This small molecule binds to this protein.
Small molecule (SMILES): O=c1c(-c2cccc(C(F)(F)F)c2)c([O-])[n+](Cc2cncnc2)c2ccccn12

Sequence of chain 1.D:
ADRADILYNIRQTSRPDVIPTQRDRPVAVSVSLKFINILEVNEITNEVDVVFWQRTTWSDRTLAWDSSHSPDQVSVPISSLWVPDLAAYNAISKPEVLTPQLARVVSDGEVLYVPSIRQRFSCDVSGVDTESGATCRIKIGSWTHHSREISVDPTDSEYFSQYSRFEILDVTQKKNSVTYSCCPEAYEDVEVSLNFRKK

Sequence of chain 1.E:
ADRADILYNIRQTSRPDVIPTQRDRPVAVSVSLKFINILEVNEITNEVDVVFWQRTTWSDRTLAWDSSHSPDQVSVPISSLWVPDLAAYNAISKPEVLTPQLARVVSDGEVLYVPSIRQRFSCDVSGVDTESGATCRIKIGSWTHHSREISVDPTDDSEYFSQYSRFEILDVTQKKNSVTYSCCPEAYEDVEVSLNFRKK

Binding-site contacts:
Ligand atom C13 contacts residue TRP143 of chain 1.D at 3.3 Å (hydrophobic).
Ligand atom C9 contacts residue VAL114 of chain 1.E at 3.9 Å (hydrophobic).
Ligand atom N1 contacts residue TYR185 of chain 1.D at 3.5 Å.
Ligand atom C6 contacts residue CYS187 of chain 1.D at 3.9 Å (hydrophobic).
Ligand atom C12 contacts residue TYR185 of chain 1.D at 3.1 Å (hydrophobic).
Ligand atom F1 contacts residue THR57 of chain 1.E at 3.2 Å.
Ligand atom C5 contacts residue ARG55 of chain 1.E at 3.6 Å.
Ligand atom C4 contacts residue ARG55 of chain 1.E at 3.8 Å.
Ligand atom N4 contacts residue LEU112 of chain 1.E at 3.6 Å (h-bond).
Ligand atom C17 contacts residue TRP143 of chain 1.D at 3.7 Å (hydrophobic).
Ligand atom N4 contacts residue ARG104 of chain 1.E at 3.0 Å.
Ligand atom C3 contacts residue VAL114 of chain 1.E at 3.9 Å (hydrophobic).
Ligand atom C11 contacts residue TRP53 of chain 1.E at 3.8 Å (hydrophobic).
Ligand atom C16 contacts residue TRP143 of chain 1.D at 3.5 Å (hydrophobic).
Ligand atom C3 contacts residue ARG55 of chain 1.E at 3.9 Å.
Ligand atom N3 contacts residue VAL114 of chain 1.E at 3.8 Å.
Ligand atom C18 contacts residue TRP143 of chain 1.D at 3.4 Å (hydrophobic).
Ligand atom N2 contacts residue TYR185 of chain 1.D at 3.9 Å.
Ligand atom C13 contacts residue TYR185 of chain 1.D at 3.5 Å (hydrophobic).
Ligand atom F3 contacts residue THR57 of chain 1.E at 3.6 Å.
Ligand atom C14 contacts residue TYR185 of chain 1.D at 3.7 Å (hydrophobic).
Ligand atom O2 contacts residue TRP53 of chain 1.E at 3.8 Å.
Ligand atom C10 contacts residue TYR185 of chain 1.D at 3.6 Å (hydrophobic).
Ligand atom C12 contacts residue TRP143 of chain 1.D at 3.5 Å (hydrophobic).
Ligand atom C1 contacts residue THR57 of chain 1.E at 3.7 Å.
Ligand atom C19 contacts residue THR144 of chain 1.D at 3.9 Å.
Ligand atom N3 contacts residue THR144 of chain 1.D at 3.6 Å.
Ligand atom C18 contacts residue VAL114 of chain 1.E at 3.9 Å (hydrophobic).
Ligand atom C19 contacts residue ARG104 of chain 1.E at 3.9 Å.
Ligand atom C19 contacts residue LEU112 of chain 1.E at 3.3 Å (hydrophobic).
Ligand atom C11 contacts residue TRP143 of chain 1.D at 3.4 Å (hydrophobic).
Ligand atom C11 contacts residue TYR185 of chain 1.D at 3.2 Å (hydrophobic).
Ligand atom O2 contacts residue ARG55 of chain 1.E at 2.8 Å (salt-bridge).
Ligand atom F3 contacts residue ARG55 of chain 1.E at 3.4 Å.
Ligand atom C6 contacts residue ARG55 of chain 1.E at 3.6 Å.
Ligand atom F2 contacts residue THR57 of chain 1.E at 3.5 Å.
Ligand atom C9 contacts residue ARG55 of chain 1.E at 3.8 Å.
Ligand atom C10 contacts residue TRP53 of chain 1.E at 3.5 Å (hydrophobic).
Ligand atom C20 contacts residue ARG104 of chain 1.E at 3.6 Å.
Ligand atom C16 contacts residue TYR192 of chain 1.D at 3.6 Å (hydrophobic).